Binding-site contacts:
Ligand atom O2 contacts residue HIS241 of chain 1.A at 2.9 Å (h-bond).
Ligand atom C contacts residue SER122 of chain 1.A at 3.8 Å.
Ligand atom C7 contacts residue TRP130 of chain 1.A at 3.9 Å (hydrophobic).
Ligand atom C3 contacts residue ARG118 of chain 1.A at 3.9 Å.
Ligand atom C25 contacts residue LEU153 of chain 1.A at 3.7 Å (hydrophobic).
Ligand atom C7 contacts residue SER119 of chain 1.A at 3.3 Å.
Ligand atom C23 contacts residue HIS241 of chain 1.A at 2.7 Å.
Ligand atom C9 contacts residue SER81 of chain 1.A at 3.9 Å.
Ligand atom C4 contacts residue SER119 of chain 1.A at 4.0 Å.
Ligand atom O contacts residue ILE115 of chain 1.A at 3.9 Å.
Ligand atom C25 contacts residue HIS241 of chain 1.A at 3.8 Å.
Ligand atom C9 contacts residue ARG118 of chain 1.A at 3.3 Å.
Ligand atom C5 contacts residue LEU77 of chain 1.A at 4.0 Å (hydrophobic).
Ligand atom C15 contacts residue ILE115 of chain 1.A at 3.9 Å (hydrophobic).
Ligand atom C4 contacts residue LEU77 of chain 1.A at 3.5 Å (hydrophobic).
Ligand atom C24 contacts residue HIS149 of chain 1.A at 3.6 Å.
Ligand atom C1 contacts residue TYR38 of chain 1.A at 3.6 Å (hydrophobic).
Ligand atom C2 contacts residue ARG118 of chain 1.A at 4.0 Å.
Ligand atom C18 contacts residue VAL78 of chain 1.A at 4.0 Å (hydrophobic).
Ligand atom C4 contacts residue SER81 of chain 1.A at 3.8 Å.
Ligand atom C12 contacts residue VAL144 of chain 1.A at 3.4 Å (hydrophobic).
Ligand atom C3 contacts residue SER81 of chain 1.A at 3.4 Å.
Ligand atom C6 contacts residue SER119 of chain 1.A at 3.5 Å.
Ligand atom C contacts residue CYS132 of chain 1.A at 3.8 Å (hydrophobic).
Ligand atom O2 contacts residue HIS149 of chain 1.A at 3.6 Å.
Ligand atom C20 contacts residue LEU74 of chain 1.A at 3.9 Å (hydrophobic).
Ligand atom C9 contacts residue TYR38 of chain 1.A at 3.9 Å (hydrophobic).
Ligand atom O1 contacts residue SER119 of chain 1.A at 3.5 Å.
Ligand atom C22 contacts residue HIS149 of chain 1.A at 3.0 Å.
Ligand atom C8 contacts residue TRP130 of chain 1.A at 3.9 Å (hydrophobic).
Ligand atom C14 contacts residue TRP130 of chain 1.A at 3.5 Å (hydrophobic).
Ligand atom C5 contacts residue SER119 of chain 1.A at 3.8 Å.
Ligand atom C22 contacts residue HIS241 of chain 1.A at 3.9 Å.
Ligand atom O contacts residue SER81 of chain 1.A at 2.2 Å (h-bond).
Ligand atom O1 contacts residue TYR38 of chain 1.A at 2.9 Å (h-bond).
Ligand atom O contacts residue ARG118 of chain 1.A at 3.2 Å (salt-bridge).
Ligand atom O contacts residue LEU77 of chain 1.A at 3.9 Å.
Ligand atom O1 contacts residue SER122 of chain 1.A at 3.3 Å (h-bond).
Ligand atom C6 contacts residue TRP130 of chain 1.A at 3.6 Å (hydrophobic).
Ligand atom C23 contacts residue HIS149 of chain 1.A at 3.8 Å.

Sequence of chain 1.A:
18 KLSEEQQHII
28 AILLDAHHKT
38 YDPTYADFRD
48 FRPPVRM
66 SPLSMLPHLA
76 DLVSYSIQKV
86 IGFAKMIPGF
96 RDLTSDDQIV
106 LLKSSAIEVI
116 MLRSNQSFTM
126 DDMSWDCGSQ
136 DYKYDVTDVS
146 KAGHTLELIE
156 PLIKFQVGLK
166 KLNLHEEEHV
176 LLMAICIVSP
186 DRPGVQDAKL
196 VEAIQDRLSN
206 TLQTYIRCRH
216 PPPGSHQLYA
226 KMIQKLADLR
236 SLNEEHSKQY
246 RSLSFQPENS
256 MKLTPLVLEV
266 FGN

A protein and the small-molecule ligand that binds it are described below.
Small molecule (SMILES): C=C1[C@H](O)CC(=C/C=C2\CCC[C@]3(C)[C@@H]([C@H](C)[C@@H](CC)CCO)CC[C@@H]23)C[C@H]1O